Binding-site contacts:
Ligand atom N3 contacts residue LEU163 of chain 1.A at 3.5 Å.
Ligand atom PG contacts residue SER41 of chain 1.A at 3.2 Å.
Ligand atom O1G contacts residue PHE42 of chain 1.A at 3.5 Å (h-bond).
Ligand atom O4' contacts residue GLY38 of chain 1.A at 3.6 Å.
Ligand atom O1A contacts residue LYS63 of chain 1.A at 2.8 Å (salt-bridge).
Ligand atom PA contacts residue THR173 of chain 1.A at 3.7 Å.
Ligand atom C8 contacts residue VAL45 of chain 1.A at 3.5 Å (hydrophobic).
Ligand atom N6 contacts residue ALA61 of chain 1.A at 3.2 Å.
Ligand atom O1G contacts residue LYS158 of chain 1.A at 3.3 Å (salt-bridge).
Ligand atom C2 contacts residue LEU37 of chain 1.A at 3.7 Å (hydrophobic).
Ligand atom C5' contacts residue GLY40 of chain 1.A at 3.6 Å.
Ligand atom O4' contacts residue VAL45 of chain 1.A at 3.3 Å.
Ligand atom O2A contacts residue ASN161 of chain 1.A at 2.5 Å (h-bond).
Ligand atom O1B contacts residue PHE42 of chain 1.A at 2.6 Å (h-bond).
Ligand atom O3G contacts residue LYS158 of chain 1.A at 3.6 Å (salt-bridge).
Ligand atom O3G contacts residue SER41 of chain 1.A at 3.0 Å (h-bond).
Ligand atom O2G contacts residue LYS158 of chain 1.A at 1.1 Å (salt-bridge).
Ligand atom C6 contacts residue ALA61 of chain 1.A at 3.5 Å (hydrophobic).
Ligand atom PG contacts residue LYS158 of chain 1.A at 2.6 Å.
Ligand atom O1B contacts residue GLY40 of chain 1.A at 3.2 Å.
Ligand atom C3' contacts residue GLU160 of chain 1.A at 3.6 Å.
Ligand atom PB contacts residue LYS179 of chain 1.A at 3.6 Å.
Ligand atom O1A contacts residue THR173 of chain 1.A at 3.0 Å (h-bond).
Ligand atom C6 contacts residue ASP111 of chain 1.A at 3.7 Å.
Ligand atom O1G contacts residue SER41 of chain 1.A at 1.7 Å (h-bond).
Ligand atom N7 contacts residue VAL45 of chain 1.A at 3.7 Å.
Ligand atom N1 contacts residue LEU113 of chain 1.A at 3.1 Å (h-bond).
Ligand atom C5' contacts residue GLN39 of chain 1.A at 3.8 Å.
Ligand atom N6 contacts residue ASP111 of chain 1.A at 2.6 Å (salt-bridge).
Ligand atom O2B contacts residue LYS63 of chain 1.A at 2.7 Å (salt-bridge).
Ligand atom C4 contacts residue LEU163 of chain 1.A at 3.5 Å (hydrophobic).
Ligand atom C2 contacts residue LEU113 of chain 1.A at 3.5 Å (hydrophobic).
Ligand atom O2A contacts residue THR173 of chain 1.A at 3.7 Å.
Ligand atom N3B contacts residue LYS179 of chain 1.A at 3.4 Å (salt-bridge).
Ligand atom N3B contacts residue LYS158 of chain 1.A at 3.6 Å (salt-bridge).
Ligand atom O2G contacts residue ASN161 of chain 1.A at 3.4 Å (h-bond).
Ligand atom O1B contacts residue SER41 of chain 1.A at 3.0 Å (h-bond).
Ligand atom O2B contacts residue LYS179 of chain 1.A at 2.7 Å (salt-bridge).
Ligand atom O3A contacts residue GLY40 of chain 1.A at 3.4 Å.
Ligand atom O3G contacts residue GLY40 of chain 1.A at 2.9 Å.

The small molecule below binds the protein below.
Small molecule (SMILES): Nc1ncnc2c1ncn2[C@@H]1O[C@H](CO[P](=O)(O)O[P](=O)(O)NP(=O)(O)O)[C@@H](O)[C@H]1O

Sequence of chain 1.A:
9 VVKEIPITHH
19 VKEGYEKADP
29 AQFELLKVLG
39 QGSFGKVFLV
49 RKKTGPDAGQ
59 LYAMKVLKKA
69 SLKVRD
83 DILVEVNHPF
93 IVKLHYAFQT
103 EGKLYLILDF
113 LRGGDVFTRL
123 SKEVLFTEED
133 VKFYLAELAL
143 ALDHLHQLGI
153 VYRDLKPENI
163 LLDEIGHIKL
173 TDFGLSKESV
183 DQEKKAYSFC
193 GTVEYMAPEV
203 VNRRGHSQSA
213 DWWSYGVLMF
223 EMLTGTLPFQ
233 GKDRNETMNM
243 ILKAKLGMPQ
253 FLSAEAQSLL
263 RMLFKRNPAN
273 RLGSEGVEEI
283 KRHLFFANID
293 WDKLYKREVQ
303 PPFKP